Binding-site contacts:
Ligand atom CD contacts residue TRP167 of chain 1.D at 3.4 Å (hydrophobic).
Ligand atom C contacts residue TYR7 of chain 1.D at 3.2 Å (hydrophobic).
Ligand atom N contacts residue GLN70 of chain 1.D at 2.9 Å (h-bond).
Ligand atom C contacts residue TRP73 of chain 1.D at 3.3 Å (hydrophobic).
Ligand atom O contacts residue TRP147 of chain 1.D at 2.8 Å (h-bond).
Ligand atom O contacts residue TRP73 of chain 1.D at 3.2 Å (h-bond).
Ligand atom CA contacts residue GLU63 of chain 1.D at 3.2 Å.
Ligand atom OD1 contacts residue GLN70 of chain 1.D at 3.2 Å (h-bond).
Ligand atom CG contacts residue SER77 of chain 1.D at 3.2 Å.
Ligand atom OD1 contacts residue GLN97 of chain 1.D at 2.7 Å (h-bond).
Ligand atom N contacts residue GLU63 of chain 1.D at 2.9 Å (salt-bridge).
Ligand atom CE contacts residue ARG62 of chain 1.D at 3.1 Å.
Ligand atom OXT contacts residue TYR84 of chain 1.D at 3.2 Å (h-bond).
Ligand atom CD1 contacts residue HIS155 of chain 1.D at 3.3 Å.
Ligand atom OXT contacts residue ASN80 of chain 1.D at 2.8 Å (h-bond).
Ligand atom N contacts residue TYR171 of chain 1.D at 2.8 Å (h-bond).
Ligand atom NZ contacts residue ARG62 of chain 1.D at 3.0 Å (salt-bridge).
Ligand atom O contacts residue TYR84 of chain 1.D at 2.7 Å (h-bond).
Ligand atom O contacts residue TRP73 of chain 1.D at 2.9 Å (h-bond).
Ligand atom N contacts residue SER77 of chain 1.D at 3.3 Å (h-bond).
Ligand atom CB contacts residue TRP73 of chain 1.D at 3.3 Å (hydrophobic).
Ligand atom CD contacts residue GLU163 of chain 1.D at 3.4 Å.
Ligand atom O contacts residue THR143 of chain 1.D at 2.7 Å (h-bond).
Ligand atom O contacts residue LYS66 of chain 1.D at 2.8 Å.
Ligand atom CG1 contacts residue SER99 of chain 1.D at 3.4 Å.
Ligand atom NZ contacts residue TRP167 of chain 1.D at 2.6 Å.
Ligand atom CA contacts residue TYR7 of chain 1.D at 3.2 Å (hydrophobic).
Ligand atom ND2 contacts residue GLN97 of chain 1.D at 2.9 Å (h-bond).
Ligand atom N contacts residue TYR159 of chain 1.D at 3.4 Å.
Ligand atom N contacts residue TYR7 of chain 1.D at 3.0 Å (h-bond).
Ligand atom C contacts residue TYR84 of chain 1.D at 3.3 Å (hydrophobic).
Ligand atom OXT contacts residue LYS146 of chain 1.D at 3.2 Å.
Ligand atom OG1 contacts residue LYS146 of chain 1.D at 3.2 Å (salt-bridge).
Ligand atom O contacts residue TRP147 of chain 1.D at 3.3 Å (h-bond).
Ligand atom O contacts residue LYS146 of chain 1.D at 2.8 Å.
Ligand atom CA contacts residue TRP73 of chain 1.D at 3.4 Å (hydrophobic).
Ligand atom O contacts residue TYR159 of chain 1.D at 2.7 Å (h-bond).
Ligand atom ND2 contacts residue TYR156 of chain 1.D at 3.0 Å (h-bond).
Ligand atom O contacts residue TYR7 of chain 1.D at 3.4 Å.
Ligand atom O contacts residue HIS155 of chain 1.D at 2.7 Å (h-bond).

Sequence of chain 1.D:
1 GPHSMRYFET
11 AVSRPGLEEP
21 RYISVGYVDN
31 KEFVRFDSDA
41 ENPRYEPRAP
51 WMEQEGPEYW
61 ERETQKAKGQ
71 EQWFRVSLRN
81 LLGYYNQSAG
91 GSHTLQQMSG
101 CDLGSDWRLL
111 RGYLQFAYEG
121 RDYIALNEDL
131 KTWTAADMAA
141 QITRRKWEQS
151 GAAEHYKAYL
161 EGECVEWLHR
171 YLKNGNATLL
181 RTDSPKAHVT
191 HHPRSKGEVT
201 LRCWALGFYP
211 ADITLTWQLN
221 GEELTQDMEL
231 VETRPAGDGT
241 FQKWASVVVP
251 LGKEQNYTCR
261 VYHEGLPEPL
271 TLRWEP

This protein binds this small molecule.
Small molecule (SMILES): CSCC[C@H](NC(=O)[C@@H](NC(=O)[C@H](C)NC(=O)[C@H](CC(C)C)NC(=O)[C@H](CC(N)=O)NC(=O)[C@H](Cc1ccc(O)cc1)NC(=O)[C@@H](NC(=O)[C@H](C)NC(=O)[C@@H](N)CCCCN)C(C)C)[C@@H](C)O)C(=O)O